This protein binds this small molecule.
Small molecule (SMILES): C[N+](C)(C)CCOP(=O)([O-])OCCCc1ccccc1

Binding-site contacts:
Ligand atom N contacts residue TRP80 of chain 1.B at 4.5 Å.
Ligand atom N contacts residue GLN113 of chain 1.B at 4.0 Å.
Ligand atom CAI contacts residue PHE144 of chain 1.B at 4.4 Å (hydrophobic).
Ligand atom C10 contacts residue GLN113 of chain 1.B at 4.2 Å.
Ligand atom P contacts residue GLN113 of chain 1.B at 3.9 Å.
Ligand atom CAI contacts residue TRP80 of chain 1.B at 4.4 Å (hydrophobic).
Ligand atom C13 contacts residue PHE144 of chain 1.B at 3.7 Å (hydrophobic).
Ligand atom C5 contacts residue GLN113 of chain 1.B at 4.5 Å.
Ligand atom C12 contacts residue PHE144 of chain 1.B at 4.2 Å (hydrophobic).
Ligand atom O2 contacts residue GLN113 of chain 1.B at 3.8 Å.
Ligand atom C13 contacts residue ALA109 of chain 1.B at 4.1 Å (hydrophobic).
Ligand atom C2 contacts residue GLN113 of chain 1.B at 3.6 Å.
Ligand atom C12 contacts residue ILE112 of chain 1.B at 4.1 Å (hydrophobic).
Ligand atom C2 contacts residue TRP80 of chain 1.B at 3.4 Å (hydrophobic).
Ligand atom C3 contacts residue GLN113 of chain 1.B at 3.8 Å.
Ligand atom C4 contacts residue TRP80 of chain 1.B at 3.6 Å (hydrophobic).
Ligand atom C4 contacts residue GLN113 of chain 1.B at 3.5 Å.
Ligand atom C2 contacts residue GLY114 of chain 1.B at 4.4 Å.
Ligand atom C5 contacts residue TRP80 of chain 1.B at 3.9 Å (hydrophobic).
Ligand atom O1 contacts residue GLN113 of chain 1.B at 3.5 Å.
Ligand atom C11 contacts residue ILE112 of chain 1.B at 3.8 Å (hydrophobic).
Ligand atom C12 contacts residue ALA109 of chain 1.B at 3.7 Å (hydrophobic).
Ligand atom C7 contacts residue TRP80 of chain 1.B at 4.3 Å (hydrophobic).
Ligand atom C6 contacts residue GLN113 of chain 1.B at 4.3 Å.
Ligand atom O4 contacts residue GLN113 of chain 1.B at 3.0 Å (h-bond).
Ligand atom C7 contacts residue GLN113 of chain 1.B at 3.5 Å.

Sequence of chain 1.B:
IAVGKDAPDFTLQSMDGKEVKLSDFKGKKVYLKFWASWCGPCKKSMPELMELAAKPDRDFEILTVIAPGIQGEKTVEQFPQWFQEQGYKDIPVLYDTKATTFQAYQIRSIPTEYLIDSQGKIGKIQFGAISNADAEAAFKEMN